Sequence of chain 1.C:
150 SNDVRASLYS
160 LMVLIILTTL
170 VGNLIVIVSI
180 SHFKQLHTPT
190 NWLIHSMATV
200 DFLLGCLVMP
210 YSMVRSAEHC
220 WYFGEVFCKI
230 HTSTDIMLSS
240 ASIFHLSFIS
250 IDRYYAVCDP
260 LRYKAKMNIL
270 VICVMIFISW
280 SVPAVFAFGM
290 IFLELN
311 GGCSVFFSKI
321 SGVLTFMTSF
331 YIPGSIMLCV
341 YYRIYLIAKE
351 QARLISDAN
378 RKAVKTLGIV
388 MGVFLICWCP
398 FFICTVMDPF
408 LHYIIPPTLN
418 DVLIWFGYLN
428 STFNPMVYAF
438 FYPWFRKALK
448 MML

The protein below binds the small molecule below.
Small molecule (SMILES): NC[C@H]1O[C@@H](C23CC4CC(CC(C4)C2)C3)Cc2c1ccc(O)c2O

Binding-site contacts:
Ligand atom C18 contacts residue SER329 of chain 1.C at 3.4 Å.
Ligand atom C19 contacts residue SER239 of chain 1.C at 3.9 Å.
Ligand atom C16 contacts residue PHE398 of chain 1.C at 3.7 Å (hydrophobic).
Ligand atom C12 contacts residue ASP234 of chain 1.C at 3.3 Å.
Ligand atom C7 contacts residue VAL315 of chain 1.C at 3.2 Å (hydrophobic).
Ligand atom C19 contacts residue PHE399 of chain 1.C at 3.8 Å (hydrophobic).
Ligand atom N1 contacts residue ASP234 of chain 1.C at 3.9 Å.
Ligand atom C9 contacts residue THR231 of chain 1.C at 3.8 Å.
Ligand atom C14 contacts residue ILE235 of chain 1.C at 3.7 Å (hydrophobic).
Ligand atom C19 contacts residue SER329 of chain 1.C at 3.4 Å.
Ligand atom C15 contacts residue PHE398 of chain 1.C at 3.8 Å (hydrophobic).
Ligand atom C7 contacts residue SER314 of chain 1.C at 3.8 Å.
Ligand atom C8 contacts residue THR231 of chain 1.C at 3.9 Å.
Ligand atom C9 contacts residue ARG214 of chain 1.C at 3.8 Å.
Ligand atom C15 contacts residue ILE235 of chain 1.C at 3.6 Å (hydrophobic).
Ligand atom C2 contacts residue PHE398 of chain 1.C at 3.6 Å (hydrophobic).
Ligand atom C18 contacts residue SER239 of chain 1.C at 3.7 Å.
Ligand atom C8 contacts residue VAL315 of chain 1.C at 3.4 Å (hydrophobic).
Ligand atom C18 contacts residue SER238 of chain 1.C at 3.9 Å.
Ligand atom C14 contacts residue PHE398 of chain 1.C at 3.9 Å (hydrophobic).
Ligand atom O2 contacts residue SER329 of chain 1.C at 2.6 Å (h-bond).
Ligand atom C1 contacts residue SER238 of chain 1.C at 3.1 Å.
Ligand atom O3 contacts residue THR325 of chain 1.C at 3.3 Å (h-bond).
Ligand atom O1 contacts residue ASP234 of chain 1.C at 3.5 Å (salt-bridge).
Ligand atom O2 contacts residue SER239 of chain 1.C at 3.5 Å (h-bond).
Ligand atom C1 contacts residue TRP395 of chain 1.C at 3.7 Å (hydrophobic).
Ligand atom C1 contacts residue ASP234 of chain 1.C at 3.3 Å.
Ligand atom C20 contacts residue ILE235 of chain 1.C at 3.8 Å (hydrophobic).
Ligand atom N1 contacts residue ILE421 of chain 1.C at 3.8 Å.
Ligand atom O3 contacts residue PHE317 of chain 1.C at 3.7 Å.
Ligand atom O2 contacts residue PHE399 of chain 1.C at 3.8 Å.
Ligand atom N1 contacts residue SER238 of chain 1.C at 3.8 Å.
Ligand atom C18 contacts residue PHE399 of chain 1.C at 3.5 Å (hydrophobic).
Ligand atom N1 contacts residue TRP395 of chain 1.C at 3.5 Å.
Ligand atom C10 contacts residue ARG214 of chain 1.C at 3.8 Å.
Ligand atom O3 contacts residue ILE235 of chain 1.C at 3.8 Å.
Ligand atom O2 contacts residue THR325 of chain 1.C at 3.9 Å.
Ligand atom C13 contacts residue VAL315 of chain 1.C at 3.7 Å (hydrophobic).
Ligand atom C17 contacts residue SER238 of chain 1.C at 3.4 Å.
Ligand atom C3 contacts residue PHE398 of chain 1.C at 3.7 Å (hydrophobic).